Sequence of chain 2.D:
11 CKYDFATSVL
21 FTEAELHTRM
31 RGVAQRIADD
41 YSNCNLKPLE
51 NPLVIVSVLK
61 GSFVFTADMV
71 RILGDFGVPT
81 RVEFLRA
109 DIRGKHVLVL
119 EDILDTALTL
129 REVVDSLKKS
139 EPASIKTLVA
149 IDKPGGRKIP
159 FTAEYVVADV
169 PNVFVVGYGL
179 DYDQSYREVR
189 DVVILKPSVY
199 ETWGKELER

Binding-site contacts:
Ligand atom OAD contacts residue GLY61 of chain 2.D at 2.9 Å (h-bond).
Ligand atom OAH contacts residue LYS60 of chain 2.D at 3.1 Å (salt-bridge).
Ligand atom C5 contacts residue LYS151 of chain 2.D at 3.4 Å.
Ligand atom C6 contacts residue VAL173 of chain 2.D at 3.7 Å (hydrophobic).
Ligand atom O6 contacts residue LYS151 of chain 2.D at 2.8 Å (salt-bridge).
Ligand atom N2 contacts residue ASP179 of chain 2.D at 2.6 Å (salt-bridge).
Ligand atom C6 contacts residue PHE172 of chain 2.D at 3.5 Å (hydrophobic).
Ligand atom OAF contacts residue THR124 of chain 2.D at 3.3 Å (h-bond).
Ligand atom OAC contacts residue THR124 of chain 2.D at 2.6 Å (h-bond).
Ligand atom PBB contacts residue MG1 of chain 2.R at 3.4 Å.
Ligand atom OAE contacts residue THR127 of chain 2.D at 2.6 Å (h-bond).
Ligand atom O6 contacts residue VAL171 of chain 2.D at 3.4 Å (h-bond).
Ligand atom PBB contacts residue ARG185 of chain 2.D at 3.7 Å.
Ligand atom N2 contacts residue VAL173 of chain 2.D at 3.0 Å (h-bond).
Ligand atom OAE contacts residue LEU126 of chain 2.D at 3.6 Å (h-bond).
Ligand atom OAF contacts residue ALA125 of chain 2.D at 2.8 Å (h-bond).
Ligand atom O6 contacts residue PHE172 of chain 2.D at 3.5 Å.
Ligand atom OAD contacts residue LYS60 of chain 2.D at 3.4 Å (salt-bridge).
Ligand atom N7 contacts residue LYS151 of chain 2.D at 2.9 Å (salt-bridge).
Ligand atom N7 contacts residue ASP123 of chain 2.D at 3.6 Å.
Ligand atom C8 contacts residue ASP123 of chain 2.D at 3.3 Å.
Ligand atom OAG contacts residue ASP179 of chain 2.D at 2.8 Å (salt-bridge).
Ligand atom OAG contacts residue ARG185 of chain 2.D at 2.9 Å (salt-bridge).
Ligand atom N1 contacts residue VAL173 of chain 2.D at 2.5 Å (h-bond).
Ligand atom PBA contacts residue THR124 of chain 2.D at 3.4 Å.
Ligand atom OAF contacts residue ASP123 of chain 2.D at 2.9 Å (salt-bridge).
Ligand atom N2 contacts residue LEU178 of chain 2.D at 3.6 Å.
Ligand atom OAC contacts residue ASP123 of chain 2.D at 3.5 Å.
Ligand atom OAE contacts residue THR124 of chain 2.D at 3.4 Å (h-bond).
Ligand atom C6 contacts residue LYS151 of chain 2.D at 3.5 Å.
Ligand atom C2 contacts residue PHE172 of chain 2.D at 3.4 Å (hydrophobic).
Ligand atom OAD contacts residue MG1 of chain 2.S at 2.8 Å.
Ligand atom O6 contacts residue VAL173 of chain 2.D at 3.0 Å (h-bond).
Ligand atom N2 contacts residue PHE172 of chain 2.D at 3.5 Å.
Ligand atom C2 contacts residue VAL173 of chain 2.D at 3.2 Å (hydrophobic).
Ligand atom OAG contacts residue MG1 of chain 2.R at 2.1 Å.
Ligand atom CAL contacts residue ILE121 of chain 2.D at 3.5 Å (hydrophobic).
Ligand atom CAP contacts residue MG1 of chain 2.R at 3.6 Å.
Ligand atom OAH contacts residue ARG185 of chain 2.D at 3.5 Å (salt-bridge).
Ligand atom N1 contacts residue PHE172 of chain 2.D at 3.4 Å.

This small molecule binds to this protein.
Small molecule (SMILES): Nc1nc2c(ncn2CCN(/C=C/P(=O)(O)O)CCOCP(=O)(O)O)c(=O)[nH]1